Sequence of chain 1.B:
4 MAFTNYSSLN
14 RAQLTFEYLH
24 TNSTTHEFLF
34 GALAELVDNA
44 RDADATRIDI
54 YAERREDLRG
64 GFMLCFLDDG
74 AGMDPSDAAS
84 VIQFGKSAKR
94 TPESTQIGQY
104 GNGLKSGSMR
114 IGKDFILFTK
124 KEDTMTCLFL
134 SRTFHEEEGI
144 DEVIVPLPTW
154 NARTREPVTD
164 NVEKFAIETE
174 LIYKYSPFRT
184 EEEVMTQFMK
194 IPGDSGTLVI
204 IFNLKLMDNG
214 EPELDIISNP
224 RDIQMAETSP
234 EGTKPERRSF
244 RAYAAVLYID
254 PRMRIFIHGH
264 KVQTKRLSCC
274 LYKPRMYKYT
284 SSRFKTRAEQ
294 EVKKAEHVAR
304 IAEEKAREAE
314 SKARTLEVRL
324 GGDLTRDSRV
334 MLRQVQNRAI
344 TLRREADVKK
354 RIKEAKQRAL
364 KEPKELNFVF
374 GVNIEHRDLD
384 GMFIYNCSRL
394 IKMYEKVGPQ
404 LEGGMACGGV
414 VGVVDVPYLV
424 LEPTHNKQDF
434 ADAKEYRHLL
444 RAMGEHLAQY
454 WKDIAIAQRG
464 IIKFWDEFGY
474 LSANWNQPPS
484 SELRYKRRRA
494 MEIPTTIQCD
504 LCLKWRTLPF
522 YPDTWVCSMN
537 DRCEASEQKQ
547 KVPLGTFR

Binding-site contacts:
Ligand atom O1B contacts residue ASN42 of chain 1.B at 3.0 Å (h-bond).
Ligand atom O1G contacts residue GLU38 of chain 1.B at 3.5 Å (salt-bridge).
Ligand atom O2B contacts residue SER90 of chain 1.B at 2.7 Å (h-bond).
Ligand atom O2A contacts residue ASN105 of chain 1.B at 3.4 Å.
Ligand atom N3 contacts residue MET76 of chain 1.B at 3.5 Å.
Ligand atom O2G contacts residue GLN102 of chain 1.B at 2.8 Å (h-bond).
Ligand atom N1 contacts residue ALA46 of chain 1.B at 3.4 Å.
Ligand atom O2G contacts residue GLY101 of chain 1.B at 3.3 Å.
Ligand atom O3A contacts residue GLY104 of chain 1.B at 3.5 Å.
Ligand atom PG contacts residue MG1 of chain 1.H at 3.3 Å.
Ligand atom N3B contacts residue GLY101 of chain 1.B at 3.4 Å.
Ligand atom O3A contacts residue MG1 of chain 1.H at 3.4 Å.
Ligand atom O2G contacts residue LYS430 of chain 1.B at 2.6 Å (salt-bridge).
Ligand atom C2 contacts residue ALA46 of chain 1.B at 3.5 Å (hydrophobic).
Ligand atom N6 contacts residue ASP71 of chain 1.B at 2.9 Å (salt-bridge).
Ligand atom N3B contacts residue GLN102 of chain 1.B at 3.1 Å (h-bond).
Ligand atom O1B contacts residue MG1 of chain 1.H at 2.1 Å.
Ligand atom O2A contacts residue LYS108 of chain 1.B at 2.8 Å (salt-bridge).
Ligand atom PA contacts residue MG1 of chain 1.H at 3.3 Å.
Ligand atom O1G contacts residue MG1 of chain 1.H at 2.0 Å.
Ligand atom O3G contacts residue TYR103 of chain 1.B at 3.5 Å.
Ligand atom PG contacts residue TYR103 of chain 1.B at 3.5 Å.
Ligand atom O3G contacts residue GLY106 of chain 1.B at 2.8 Å (h-bond).
Ligand atom O3G contacts residue GLY104 of chain 1.B at 3.1 Å (h-bond).
Ligand atom O2A contacts residue GLY106 of chain 1.B at 3.4 Å (h-bond).
Ligand atom O1A contacts residue LEU107 of chain 1.B at 3.1 Å (h-bond).
Ligand atom N3B contacts residue TYR103 of chain 1.B at 3.3 Å (h-bond).
Ligand atom PB contacts residue MG1 of chain 1.H at 3.2 Å.
Ligand atom O1B contacts residue LYS92 of chain 1.B at 2.8 Å (salt-bridge).
Ligand atom O1A contacts residue MG1 of chain 1.H at 2.1 Å.
Ligand atom N7 contacts residue ASN42 of chain 1.B at 3.3 Å.
Ligand atom O4' contacts residue VAL84 of chain 1.B at 3.4 Å.
Ligand atom O1A contacts residue ASN42 of chain 1.B at 2.9 Å (h-bond).
Ligand atom N3B contacts residue GLY104 of chain 1.B at 3.1 Å (h-bond).
Ligand atom O2G contacts residue TYR103 of chain 1.B at 3.0 Å (h-bond).
Ligand atom O3' contacts residue LYS92 of chain 1.B at 3.5 Å.
Ligand atom O3A contacts residue ASN105 of chain 1.B at 3.5 Å (h-bond).
Ligand atom O3G contacts residue ASN105 of chain 1.B at 2.7 Å (h-bond).
Ligand atom O2A contacts residue LEU107 of chain 1.B at 3.3 Å (h-bond).
Ligand atom N1 contacts residue THR200 of chain 1.B at 3.4 Å (h-bond).

A protein and the small-molecule ligand that binds it are described below.
Small molecule (SMILES): Nc1ncnc2c1ncn2[C@@H]1O[C@H](CO[P](=O)(O)O[P](=O)(O)NP(=O)(O)O)[C@@H](O)[C@H]1O